Sequence of chain 1.B:
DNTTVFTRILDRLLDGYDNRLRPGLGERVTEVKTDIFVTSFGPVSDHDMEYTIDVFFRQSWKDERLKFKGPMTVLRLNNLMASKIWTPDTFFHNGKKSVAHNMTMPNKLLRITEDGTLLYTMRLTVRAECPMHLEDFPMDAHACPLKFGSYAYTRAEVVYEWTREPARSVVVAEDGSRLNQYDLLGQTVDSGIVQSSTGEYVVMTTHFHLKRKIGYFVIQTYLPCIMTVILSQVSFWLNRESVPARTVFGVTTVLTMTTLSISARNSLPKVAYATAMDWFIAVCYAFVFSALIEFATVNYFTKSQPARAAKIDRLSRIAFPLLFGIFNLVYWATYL

Sequence of chain 1.C:
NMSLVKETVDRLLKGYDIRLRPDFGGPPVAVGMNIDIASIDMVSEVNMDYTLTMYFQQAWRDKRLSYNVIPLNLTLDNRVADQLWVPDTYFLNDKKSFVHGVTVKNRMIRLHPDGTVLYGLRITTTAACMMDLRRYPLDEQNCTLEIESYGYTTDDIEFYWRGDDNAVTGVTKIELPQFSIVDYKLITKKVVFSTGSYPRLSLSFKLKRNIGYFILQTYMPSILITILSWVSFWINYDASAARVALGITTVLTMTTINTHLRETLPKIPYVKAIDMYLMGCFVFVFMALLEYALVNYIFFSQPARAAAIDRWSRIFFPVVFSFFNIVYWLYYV

The small molecule below binds the protein below.
Small molecule (SMILES): CC(C)CCC[C@@H](C)[C@H]1CC[C@H]2[C@@H]3CC=C4C[C@@H](OC(=O)CCC(=O)O)CC[C@]4(C)[C@H]3CC[C@]12C

Binding-site contacts:
Ligand atom CAE contacts residue PRO228 of chain 1.C at 4.3 Å (hydrophobic).
Ligand atom CBE contacts residue TYR294 of chain 1.B at 4.0 Å (hydrophobic).
Ligand atom CBH contacts residue TYR294 of chain 1.B at 4.4 Å (hydrophobic).
Ligand atom CAQ contacts residue TYR294 of chain 1.B at 2.9 Å (hydrophobic).
Ligand atom CAD contacts residue MET227 of chain 1.C at 3.8 Å (hydrophobic).
Ligand atom CAP contacts residue TYR294 of chain 1.B at 3.6 Å (hydrophobic).
Ligand atom CAE contacts residue LEU223 of chain 1.C at 3.4 Å (hydrophobic).
Ligand atom CAE contacts residue GLN224 of chain 1.C at 4.4 Å.
Ligand atom CAI contacts residue TYR294 of chain 1.B at 4.0 Å (hydrophobic).
Ligand atom CAK contacts residue LEU231 of chain 1.C at 4.0 Å (hydrophobic).
Ligand atom CAT contacts residue TYR294 of chain 1.B at 4.4 Å (hydrophobic).
Ligand atom CAQ contacts residue Y011 of chain 1.V at 4.0 Å.
Ligand atom CAS contacts residue TYR294 of chain 1.B at 4.1 Å (hydrophobic).
Ligand atom CAK contacts residue TYR294 of chain 1.B at 2.7 Å (hydrophobic).
Ligand atom CBI contacts residue TYR294 of chain 1.B at 3.5 Å (hydrophobic).
Ligand atom CBB contacts residue GLN224 of chain 1.C at 3.8 Å.
Ligand atom CAU contacts residue TYR294 of chain 1.B at 3.9 Å (hydrophobic).
Ligand atom CBD contacts residue TYR294 of chain 1.B at 2.9 Å (hydrophobic).
Ligand atom CBG contacts residue TYR294 of chain 1.B at 2.2 Å (hydrophobic).
Ligand atom CBF contacts residue TYR294 of chain 1.B at 3.4 Å (hydrophobic).
Ligand atom CAE contacts residue MET227 of chain 1.C at 4.5 Å (hydrophobic).
Ligand atom CAZ contacts residue LEU231 of chain 1.C at 4.4 Å (hydrophobic).
Ligand atom CAK contacts residue PHE298 of chain 1.B at 3.9 Å (hydrophobic).
Ligand atom CAI contacts residue LEU231 of chain 1.C at 3.6 Å (hydrophobic).